Sequence of chain 1.A:
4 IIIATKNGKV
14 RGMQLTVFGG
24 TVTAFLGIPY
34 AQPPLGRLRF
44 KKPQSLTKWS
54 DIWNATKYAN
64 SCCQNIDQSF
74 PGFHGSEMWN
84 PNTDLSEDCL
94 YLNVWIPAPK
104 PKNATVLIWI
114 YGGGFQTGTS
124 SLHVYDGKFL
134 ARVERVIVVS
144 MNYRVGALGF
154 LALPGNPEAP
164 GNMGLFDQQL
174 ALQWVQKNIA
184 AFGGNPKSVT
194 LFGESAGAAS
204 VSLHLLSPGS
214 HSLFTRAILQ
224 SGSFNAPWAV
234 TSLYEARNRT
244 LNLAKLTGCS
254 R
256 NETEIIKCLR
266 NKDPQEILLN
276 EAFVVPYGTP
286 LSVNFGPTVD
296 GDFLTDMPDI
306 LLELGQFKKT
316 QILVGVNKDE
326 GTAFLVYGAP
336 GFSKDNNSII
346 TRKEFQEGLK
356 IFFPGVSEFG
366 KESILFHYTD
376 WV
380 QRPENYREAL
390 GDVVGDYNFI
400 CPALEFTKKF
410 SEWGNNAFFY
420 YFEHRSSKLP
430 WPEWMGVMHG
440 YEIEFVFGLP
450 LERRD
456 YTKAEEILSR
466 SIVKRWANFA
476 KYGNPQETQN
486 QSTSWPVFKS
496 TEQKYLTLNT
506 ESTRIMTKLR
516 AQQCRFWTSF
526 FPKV

A small-molecule ligand and the protein it binds are described below.
Small molecule (SMILES): CC(=O)N[C@H]1[C@H](O[C@H]2[C@H](O)[C@@H](NC(C)=O)CO[C@@H]2CO[C@@H]2O[C@@H](C)[C@@H](O)[C@@H](O)[C@@H]2O)O[C@H](CO)[C@@H](O)[C@@H]1O

Binding-site contacts:
Ligand atom C6 contacts residue ASN245 of chain 1.A at 3.4 Å.
Ligand atom O5 contacts residue ASN241 of chain 1.A at 2.4 Å (h-bond).
Ligand atom C3 contacts residue PHE278 of chain 1.A at 3.5 Å (hydrophobic).
Ligand atom C4 contacts residue ASN241 of chain 1.A at 4.3 Å.
Ligand atom O3 contacts residue PRO281 of chain 1.A at 4.3 Å.
Ligand atom C1 contacts residue ASN245 of chain 1.A at 4.0 Å.
Ligand atom O5 contacts residue ASN245 of chain 1.A at 3.9 Å.
Ligand atom C7 contacts residue ASN241 of chain 1.A at 3.8 Å.
Ligand atom C1 contacts residue ASN241 of chain 1.A at 1.4 Å.
Ligand atom O3 contacts residue PHE278 of chain 1.A at 3.3 Å (h-bond).
Ligand atom O4 contacts residue LEU249 of chain 1.A at 4.0 Å.
Ligand atom O4 contacts residue PHE278 of chain 1.A at 3.9 Å.
Ligand atom C3 contacts residue ASN241 of chain 1.A at 3.8 Å.
Ligand atom C5 contacts residue ASN241 of chain 1.A at 3.7 Å.
Ligand atom C1 contacts residue LYS248 of chain 1.A at 4.2 Å.
Ligand atom C2 contacts residue PRO281 of chain 1.A at 4.3 Å (hydrophobic).
Ligand atom C4 contacts residue ASN245 of chain 1.A at 3.9 Å.
Ligand atom N2 contacts residue ASN241 of chain 1.A at 2.9 Å (h-bond).
Ligand atom O6 contacts residue ASN245 of chain 1.A at 3.1 Å (h-bond).
Ligand atom O7 contacts residue PRO281 of chain 1.A at 3.5 Å.
Ligand atom C3 contacts residue ASN245 of chain 1.A at 4.1 Å.
Ligand atom C6 contacts residue LYS248 of chain 1.A at 3.4 Å.
Ligand atom C6 contacts residue TYR282 of chain 1.A at 3.7 Å (hydrophobic).
Ligand atom C4 contacts residue LEU249 of chain 1.A at 4.3 Å (hydrophobic).
Ligand atom O5 contacts residue LYS248 of chain 1.A at 3.3 Å (salt-bridge).
Ligand atom C5 contacts residue ASN245 of chain 1.A at 3.9 Å.
Ligand atom O6 contacts residue TYR282 of chain 1.A at 2.8 Å (h-bond).
Ligand atom O3 contacts residue PRO281 of chain 1.A at 3.7 Å.
Ligand atom O5 contacts residue PRO281 of chain 1.A at 4.2 Å.
Ligand atom C2 contacts residue ASN241 of chain 1.A at 2.5 Å.
Ligand atom C1 contacts residue ASN245 of chain 1.A at 4.0 Å.
Ligand atom C5 contacts residue PRO281 of chain 1.A at 4.2 Å (hydrophobic).
Ligand atom C6 contacts residue LEU249 of chain 1.A at 3.6 Å (hydrophobic).
Ligand atom C5 contacts residue LYS248 of chain 1.A at 4.2 Å.
Ligand atom O2 contacts residue PRO281 of chain 1.A at 4.2 Å.
Ligand atom C5 contacts residue ASN245 of chain 1.A at 3.2 Å.
Ligand atom C6 contacts residue ASN245 of chain 1.A at 3.6 Å.
Ligand atom C4 contacts residue PHE278 of chain 1.A at 3.2 Å (hydrophobic).
Ligand atom C6 contacts residue PRO281 of chain 1.A at 3.9 Å (hydrophobic).
Ligand atom O5 contacts residue ASN245 of chain 1.A at 3.0 Å (h-bond).